A small-molecule ligand and the protein it binds are described below.
Small molecule (SMILES): CC(=O)N[C@@H]1[C@@H](O)[C@H](O)[C@@H](CO)O[C@H]1O

Sequence of chain 1.F:
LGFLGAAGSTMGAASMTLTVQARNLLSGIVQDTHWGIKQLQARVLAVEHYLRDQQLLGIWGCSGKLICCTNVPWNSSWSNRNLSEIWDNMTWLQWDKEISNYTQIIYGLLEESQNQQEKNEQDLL

Binding-site contacts:
Ligand atom N2 contacts residue ASN114 of chain 1.F at 2.9 Å (h-bond).
Ligand atom C1 contacts residue ASN114 of chain 1.F at 1.5 Å.
Ligand atom C3 contacts residue ASN114 of chain 1.F at 3.8 Å.
Ligand atom C2 contacts residue ASN114 of chain 1.F at 2.5 Å.
Ligand atom O5 contacts residue ASN114 of chain 1.F at 2.4 Å (h-bond).
Ligand atom C8 contacts residue ASN114 of chain 1.F at 3.7 Å.
Ligand atom O7 contacts residue SER116 of chain 1.F at 4.0 Å.
Ligand atom C5 contacts residue ASN114 of chain 1.F at 3.7 Å.
Ligand atom O7 contacts residue ASN114 of chain 1.F at 3.8 Å.
Ligand atom C7 contacts residue SER116 of chain 1.F at 4.2 Å.
Ligand atom C8 contacts residue SER116 of chain 1.F at 3.7 Å.
Ligand atom C4 contacts residue ASN114 of chain 1.F at 4.2 Å.
Ligand atom C7 contacts residue ASN114 of chain 1.F at 3.5 Å.
Ligand atom C8 contacts residue GLU117 of chain 1.F at 3.6 Å.